Sequence of chain 1.A:
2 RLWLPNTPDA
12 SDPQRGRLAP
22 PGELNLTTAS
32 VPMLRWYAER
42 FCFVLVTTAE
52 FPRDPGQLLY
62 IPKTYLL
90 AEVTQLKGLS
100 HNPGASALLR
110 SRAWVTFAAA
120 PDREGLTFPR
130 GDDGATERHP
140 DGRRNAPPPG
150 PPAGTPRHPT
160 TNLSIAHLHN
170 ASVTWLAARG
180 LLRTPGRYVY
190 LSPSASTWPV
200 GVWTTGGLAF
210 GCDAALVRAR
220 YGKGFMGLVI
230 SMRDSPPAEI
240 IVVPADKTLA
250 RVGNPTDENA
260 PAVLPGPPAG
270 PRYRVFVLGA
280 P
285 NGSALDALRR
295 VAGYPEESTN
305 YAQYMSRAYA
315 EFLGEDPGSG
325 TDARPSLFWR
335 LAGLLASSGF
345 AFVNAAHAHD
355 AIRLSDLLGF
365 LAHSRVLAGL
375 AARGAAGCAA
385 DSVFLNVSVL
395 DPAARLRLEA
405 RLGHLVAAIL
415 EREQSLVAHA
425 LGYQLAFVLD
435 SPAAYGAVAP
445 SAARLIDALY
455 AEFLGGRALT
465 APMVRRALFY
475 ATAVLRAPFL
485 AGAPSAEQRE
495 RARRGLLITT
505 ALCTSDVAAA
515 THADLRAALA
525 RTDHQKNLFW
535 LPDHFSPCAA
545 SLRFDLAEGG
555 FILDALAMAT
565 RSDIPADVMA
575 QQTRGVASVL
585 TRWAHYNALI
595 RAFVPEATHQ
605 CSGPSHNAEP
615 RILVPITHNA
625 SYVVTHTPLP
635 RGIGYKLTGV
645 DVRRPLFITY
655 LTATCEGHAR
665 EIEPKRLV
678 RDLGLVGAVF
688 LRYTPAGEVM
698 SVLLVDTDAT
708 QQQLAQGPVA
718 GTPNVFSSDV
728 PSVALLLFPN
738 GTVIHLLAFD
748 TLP

Binding-site contacts:
Ligand atom C3 contacts residue ASN611 of chain 1.A at 3.0 Å.
Ligand atom O5 contacts residue PRO634 of chain 1.A at 3.9 Å.
Ligand atom O2 contacts residue VAL598 of chain 1.A at 3.7 Å.
Ligand atom C4 contacts residue ASN611 of chain 1.A at 3.5 Å.
Ligand atom C1 contacts residue LEU633 of chain 1.A at 4.4 Å (hydrophobic).
Ligand atom C1 contacts residue PRO614 of chain 1.A at 3.7 Å (hydrophobic).
Ligand atom O3 contacts residue ARG635 of chain 1.A at 4.3 Å.
Ligand atom C1 contacts residue ALA612 of chain 1.A at 2.9 Å (hydrophobic).
Ligand atom C5 contacts residue LEU633 of chain 1.A at 4.4 Å (hydrophobic).
Ligand atom O1 contacts residue LEU633 of chain 1.A at 3.1 Å.
Ligand atom C4 contacts residue ARG635 of chain 1.A at 4.4 Å.
Ligand atom O4 contacts residue ASN611 of chain 1.A at 3.3 Å.
Ligand atom O5 contacts residue LEU633 of chain 1.A at 4.3 Å.
Ligand atom C2 contacts residue ASN611 of chain 1.A at 4.3 Å.
Ligand atom O4 contacts residue ALA612 of chain 1.A at 3.5 Å (h-bond).
Ligand atom O1 contacts residue ALA612 of chain 1.A at 3.0 Å (h-bond).
Ligand atom O4 contacts residue HIS610 of chain 1.A at 3.5 Å (h-bond).
Ligand atom C5 contacts residue GLU600 of chain 1.A at 4.2 Å.
Ligand atom C2 contacts residue ALA612 of chain 1.A at 4.3 Å (hydrophobic).
Ligand atom C2 contacts residue VAL598 of chain 1.A at 4.0 Å (hydrophobic).
Ligand atom O3 contacts residue GLU600 of chain 1.A at 2.8 Å (salt-bridge).
Ligand atom C3 contacts residue GLU600 of chain 1.A at 4.0 Å.
Ligand atom O2 contacts residue PRO614 of chain 1.A at 4.3 Å.
Ligand atom O4 contacts residue LEU633 of chain 1.A at 4.1 Å.
Ligand atom O5 contacts residue ARG635 of chain 1.A at 3.1 Å (salt-bridge).
Ligand atom C1 contacts residue ASN611 of chain 1.A at 4.4 Å.
Ligand atom C5 contacts residue ARG635 of chain 1.A at 3.2 Å.
Ligand atom O3 contacts residue ASN611 of chain 1.A at 3.2 Å (h-bond).

This protein binds this small molecule.
Small molecule (SMILES): OC[C@@H](O)C(O)[C@@H](O)CO